Sequence of chain 1.B:
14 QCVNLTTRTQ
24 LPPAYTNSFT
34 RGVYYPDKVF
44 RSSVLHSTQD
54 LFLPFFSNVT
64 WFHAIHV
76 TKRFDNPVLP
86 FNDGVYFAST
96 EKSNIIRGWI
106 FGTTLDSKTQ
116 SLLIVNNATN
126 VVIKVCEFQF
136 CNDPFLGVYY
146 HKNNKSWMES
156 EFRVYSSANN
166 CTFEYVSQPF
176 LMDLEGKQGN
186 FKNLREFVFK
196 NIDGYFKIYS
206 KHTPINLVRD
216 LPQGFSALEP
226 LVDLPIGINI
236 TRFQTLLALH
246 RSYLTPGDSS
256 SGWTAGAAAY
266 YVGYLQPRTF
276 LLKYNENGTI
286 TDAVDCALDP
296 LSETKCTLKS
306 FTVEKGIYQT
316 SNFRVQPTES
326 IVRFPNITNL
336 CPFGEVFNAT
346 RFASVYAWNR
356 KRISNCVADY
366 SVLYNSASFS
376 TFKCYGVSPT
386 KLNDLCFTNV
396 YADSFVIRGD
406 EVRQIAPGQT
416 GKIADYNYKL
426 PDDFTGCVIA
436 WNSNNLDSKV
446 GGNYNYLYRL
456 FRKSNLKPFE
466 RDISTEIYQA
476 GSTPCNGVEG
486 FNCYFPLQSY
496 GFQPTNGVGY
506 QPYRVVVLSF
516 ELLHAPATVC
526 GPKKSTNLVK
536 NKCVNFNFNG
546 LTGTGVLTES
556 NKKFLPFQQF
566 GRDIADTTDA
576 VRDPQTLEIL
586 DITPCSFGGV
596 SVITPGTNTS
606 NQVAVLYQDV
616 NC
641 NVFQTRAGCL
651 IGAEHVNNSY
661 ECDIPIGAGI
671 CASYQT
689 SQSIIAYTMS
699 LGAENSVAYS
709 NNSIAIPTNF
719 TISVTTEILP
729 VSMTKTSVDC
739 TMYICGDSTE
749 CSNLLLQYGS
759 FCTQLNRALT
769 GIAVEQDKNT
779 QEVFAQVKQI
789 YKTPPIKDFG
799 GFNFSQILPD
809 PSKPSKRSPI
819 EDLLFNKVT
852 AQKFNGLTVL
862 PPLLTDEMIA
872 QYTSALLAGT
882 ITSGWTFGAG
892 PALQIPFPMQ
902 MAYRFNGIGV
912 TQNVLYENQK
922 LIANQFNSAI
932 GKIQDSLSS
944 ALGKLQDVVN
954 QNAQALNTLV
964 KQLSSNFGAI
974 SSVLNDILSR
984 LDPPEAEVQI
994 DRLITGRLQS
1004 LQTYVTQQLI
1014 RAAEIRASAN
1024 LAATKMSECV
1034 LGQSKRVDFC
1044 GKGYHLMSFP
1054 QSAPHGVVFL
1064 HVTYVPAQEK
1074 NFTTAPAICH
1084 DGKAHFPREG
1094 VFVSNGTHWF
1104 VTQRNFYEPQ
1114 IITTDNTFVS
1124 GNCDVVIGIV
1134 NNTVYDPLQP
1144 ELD

The small molecule below binds the protein below.
Small molecule (SMILES): CC(=O)N[C@@H]1[C@@H](O)[C@H](O)[C@@H](CO)O[C@H]1O

Sequence of chain 1.C:
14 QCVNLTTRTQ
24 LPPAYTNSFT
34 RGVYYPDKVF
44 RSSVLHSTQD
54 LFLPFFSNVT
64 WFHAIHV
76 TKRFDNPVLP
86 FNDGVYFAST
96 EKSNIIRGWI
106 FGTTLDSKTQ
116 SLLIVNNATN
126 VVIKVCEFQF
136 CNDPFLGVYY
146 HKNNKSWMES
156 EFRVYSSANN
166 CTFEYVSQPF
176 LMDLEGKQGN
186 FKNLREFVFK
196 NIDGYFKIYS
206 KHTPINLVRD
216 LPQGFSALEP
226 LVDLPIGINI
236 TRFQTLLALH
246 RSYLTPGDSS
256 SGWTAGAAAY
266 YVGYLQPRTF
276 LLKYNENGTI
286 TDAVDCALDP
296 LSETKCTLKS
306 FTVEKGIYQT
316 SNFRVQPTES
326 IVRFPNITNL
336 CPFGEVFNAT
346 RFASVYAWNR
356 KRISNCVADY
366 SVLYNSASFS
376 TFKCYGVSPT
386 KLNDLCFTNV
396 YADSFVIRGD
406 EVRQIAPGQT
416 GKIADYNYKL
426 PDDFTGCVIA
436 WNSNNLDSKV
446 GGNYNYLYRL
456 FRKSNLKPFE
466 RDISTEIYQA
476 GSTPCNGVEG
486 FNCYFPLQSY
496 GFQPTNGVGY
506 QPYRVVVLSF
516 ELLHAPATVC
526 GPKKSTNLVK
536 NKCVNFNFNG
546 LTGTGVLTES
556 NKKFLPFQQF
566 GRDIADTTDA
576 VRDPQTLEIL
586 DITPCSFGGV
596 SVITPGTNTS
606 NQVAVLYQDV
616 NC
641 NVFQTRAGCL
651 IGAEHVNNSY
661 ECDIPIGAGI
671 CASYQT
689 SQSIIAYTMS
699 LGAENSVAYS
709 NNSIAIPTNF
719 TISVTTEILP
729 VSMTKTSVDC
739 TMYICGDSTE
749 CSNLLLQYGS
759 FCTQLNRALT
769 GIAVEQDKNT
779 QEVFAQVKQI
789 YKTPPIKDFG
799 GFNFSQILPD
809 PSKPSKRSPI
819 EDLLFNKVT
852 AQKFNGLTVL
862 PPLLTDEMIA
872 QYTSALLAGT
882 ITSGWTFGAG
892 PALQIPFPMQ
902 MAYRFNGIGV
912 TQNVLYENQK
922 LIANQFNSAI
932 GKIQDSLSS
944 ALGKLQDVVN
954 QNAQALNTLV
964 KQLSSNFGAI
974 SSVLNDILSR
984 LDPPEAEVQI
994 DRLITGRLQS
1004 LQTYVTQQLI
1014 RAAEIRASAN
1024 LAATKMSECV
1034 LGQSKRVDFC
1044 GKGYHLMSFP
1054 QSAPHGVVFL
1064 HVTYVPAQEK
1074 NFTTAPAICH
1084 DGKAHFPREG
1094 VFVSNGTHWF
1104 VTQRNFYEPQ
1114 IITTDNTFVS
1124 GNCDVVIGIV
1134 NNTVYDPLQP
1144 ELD

Binding-site contacts:
Ligand atom C7 contacts residue ASN709 of chain 1.B at 3.3 Å.
Ligand atom O5 contacts residue ASP796 of chain 1.C at 4.1 Å.
Ligand atom C3 contacts residue ASN709 of chain 1.B at 3.8 Å.
Ligand atom N2 contacts residue ASN709 of chain 1.B at 2.9 Å (h-bond).
Ligand atom C8 contacts residue ASN709 of chain 1.B at 4.4 Å.
Ligand atom C4 contacts residue ASN709 of chain 1.B at 4.2 Å.
Ligand atom O5 contacts residue ASN709 of chain 1.B at 2.4 Å (h-bond).
Ligand atom C2 contacts residue ASN709 of chain 1.B at 2.5 Å.
Ligand atom O7 contacts residue ASN709 of chain 1.B at 3.3 Å (h-bond).
Ligand atom C8 contacts residue GLY1131 of chain 1.B at 4.0 Å.
Ligand atom C1 contacts residue ASN709 of chain 1.B at 1.4 Å.
Ligand atom C5 contacts residue ASN709 of chain 1.B at 3.7 Å.
Ligand atom O6 contacts residue ASP796 of chain 1.C at 4.0 Å.